Binding-site contacts:
Ligand atom C40 contacts residue GLN53 of chain 1.A at 3.6 Å.
Ligand atom O13 contacts residue GLN53 of chain 1.A at 2.7 Å (h-bond).
Ligand atom O8 contacts residue GLU54 of chain 1.A at 3.7 Å.
Ligand atom C28 contacts residue GLU54 of chain 1.A at 3.7 Å.
Ligand atom C4 contacts residue PHE46 of chain 1.A at 3.7 Å (hydrophobic).
Ligand atom C10 contacts residue ASP37 of chain 1.A at 3.5 Å.
Ligand atom O6 contacts residue ASP37 of chain 1.A at 2.7 Å (salt-bridge).
Ligand atom C9 contacts residue ASP37 of chain 1.A at 3.8 Å.
Ligand atom O2 contacts residue TYR82 of chain 1.A at 3.7 Å.
Ligand atom C3 contacts residue PHE59 of chain 1.A at 3.6 Å (hydrophobic).
Ligand atom O11 contacts residue PHE46 of chain 1.A at 3.3 Å.
Ligand atom C30 contacts residue GLU54 of chain 1.A at 3.4 Å.
Ligand atom O2 contacts residue ILE56 of chain 1.A at 2.9 Å (h-bond).
Ligand atom C49 contacts residue TYR82 of chain 1.A at 3.2 Å (hydrophobic).
Ligand atom C41 contacts residue VAL55 of chain 1.A at 3.4 Å (hydrophobic).
Ligand atom C8 contacts residue TYR82 of chain 1.A at 3.4 Å (hydrophobic).
Ligand atom O1 contacts residue TYR82 of chain 1.A at 3.3 Å (h-bond).
Ligand atom O11 contacts residue VAL55 of chain 1.A at 3.6 Å.
Ligand atom O4 contacts residue PHE36 of chain 1.A at 3.3 Å.
Ligand atom O4 contacts residue TYR26 of chain 1.A at 3.4 Å.
Ligand atom O3 contacts residue TYR82 of chain 1.A at 2.7 Å (h-bond).
Ligand atom C1 contacts residue TYR82 of chain 1.A at 3.3 Å (hydrophobic).
Ligand atom C37 contacts residue GLU54 of chain 1.A at 3.6 Å.
Ligand atom O10 contacts residue GLU54 of chain 1.A at 2.7 Å (salt-bridge).
Ligand atom O4 contacts residue ASP37 of chain 1.A at 3.3 Å (salt-bridge).
Ligand atom C39 contacts residue GLN53 of chain 1.A at 3.7 Å.
Ligand atom C41 contacts residue ILE56 of chain 1.A at 3.7 Å (hydrophobic).
Ligand atom C9 contacts residue PHE36 of chain 1.A at 3.8 Å (hydrophobic).
Ligand atom C48 contacts residue PHE46 of chain 1.A at 3.7 Å (hydrophobic).
Ligand atom C5 contacts residue TYR26 of chain 1.A at 3.6 Å (hydrophobic).
Ligand atom C35 contacts residue TYR82 of chain 1.A at 3.4 Å (hydrophobic).
Ligand atom C6 contacts residue TYR26 of chain 1.A at 3.7 Å (hydrophobic).
Ligand atom C44 contacts residue EDO1 of chain 1.F at 3.6 Å.
Ligand atom C12 contacts residue HIS87 of chain 1.A at 3.8 Å.
Ligand atom N7 contacts residue TYR82 of chain 1.A at 3.8 Å.
Ligand atom O5 contacts residue ASP37 of chain 1.A at 3.4 Å (salt-bridge).
Ligand atom C2 contacts residue TYR82 of chain 1.A at 3.4 Å (hydrophobic).
Ligand atom C4 contacts residue PHE59 of chain 1.A at 3.8 Å (hydrophobic).
Ligand atom O2 contacts residue VAL55 of chain 1.A at 3.2 Å.
Ligand atom O3 contacts residue PHE99 of chain 1.A at 3.7 Å.

The protein below binds the small molecule below.
Small molecule (SMILES): CO[C@H]1C[C@@H]2CC[C@@H](C)[C@@](O)(O2)C(=O)C(=O)N2CCCC[C@H]2C(=O)O[C@H]([C@H](C)C[C@@H]2CC[C@@H](O)[C@H](OC)C2)CC(=O)[C@H](C)/C=C(\C)[C@@H](O)[C@@H](OC)C(=O)[C@H](C)C[C@H](C)/C=C/C=CC=C1C

Sequence of chain 1.A:
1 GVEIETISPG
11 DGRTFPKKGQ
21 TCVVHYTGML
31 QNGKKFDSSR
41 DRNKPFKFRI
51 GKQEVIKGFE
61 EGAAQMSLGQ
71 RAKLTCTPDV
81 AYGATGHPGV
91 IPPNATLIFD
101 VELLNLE